Binding-site contacts:
Ligand atom C2 contacts residue ASN112 of chain 1.B at 2.4 Å.
Ligand atom O5 contacts residue ASN112 of chain 1.B at 2.4 Å (h-bond).
Ligand atom C4 contacts residue ASN112 of chain 1.B at 4.2 Å.
Ligand atom O6 contacts residue HIS62 of chain 1.B at 3.8 Å.
Ligand atom C8 contacts residue ARG109 of chain 1.B at 4.4 Å.
Ligand atom C6 contacts residue ASN81 of chain 1.B at 4.5 Å.
Ligand atom O7 contacts residue ASN112 of chain 1.B at 3.5 Å (h-bond).
Ligand atom C7 contacts residue ASN112 of chain 1.B at 3.5 Å.
Ligand atom C3 contacts residue ASN112 of chain 1.B at 3.8 Å.
Ligand atom C1 contacts residue ASN112 of chain 1.B at 1.4 Å.
Ligand atom O6 contacts residue ASN81 of chain 1.B at 3.9 Å.
Ligand atom C5 contacts residue ASN112 of chain 1.B at 3.7 Å.
Ligand atom O7 contacts residue ILE110 of chain 1.B at 4.3 Å.
Ligand atom N2 contacts residue ASN112 of chain 1.B at 2.9 Å (h-bond).

Sequence of chain 1.B:
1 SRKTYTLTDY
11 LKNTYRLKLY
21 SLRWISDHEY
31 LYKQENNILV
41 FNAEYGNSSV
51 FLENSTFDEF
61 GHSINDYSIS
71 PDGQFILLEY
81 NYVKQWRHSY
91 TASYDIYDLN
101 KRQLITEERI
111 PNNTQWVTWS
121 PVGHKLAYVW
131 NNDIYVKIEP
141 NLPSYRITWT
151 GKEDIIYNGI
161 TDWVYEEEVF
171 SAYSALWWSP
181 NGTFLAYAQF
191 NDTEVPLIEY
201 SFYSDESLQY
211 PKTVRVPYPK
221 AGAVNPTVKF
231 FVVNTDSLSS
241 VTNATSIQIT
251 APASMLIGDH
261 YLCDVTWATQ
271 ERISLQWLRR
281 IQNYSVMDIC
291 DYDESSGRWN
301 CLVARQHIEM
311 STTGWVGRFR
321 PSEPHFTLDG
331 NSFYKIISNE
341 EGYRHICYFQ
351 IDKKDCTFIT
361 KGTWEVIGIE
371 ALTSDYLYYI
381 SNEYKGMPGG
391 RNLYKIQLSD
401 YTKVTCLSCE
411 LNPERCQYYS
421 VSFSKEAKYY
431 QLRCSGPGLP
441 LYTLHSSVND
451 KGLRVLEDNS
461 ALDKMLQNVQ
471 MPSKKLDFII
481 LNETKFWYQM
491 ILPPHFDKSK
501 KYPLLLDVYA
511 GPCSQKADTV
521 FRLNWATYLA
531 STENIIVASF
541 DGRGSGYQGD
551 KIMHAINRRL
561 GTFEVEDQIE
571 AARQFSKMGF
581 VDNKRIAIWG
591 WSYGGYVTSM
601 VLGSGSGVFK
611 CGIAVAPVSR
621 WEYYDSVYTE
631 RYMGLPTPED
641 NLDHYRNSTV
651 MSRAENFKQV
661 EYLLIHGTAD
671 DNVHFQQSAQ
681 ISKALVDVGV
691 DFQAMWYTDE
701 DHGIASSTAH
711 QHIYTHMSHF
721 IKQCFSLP

A small-molecule ligand and the protein it binds are described below.
Small molecule (SMILES): CC(=O)N[C@@H]1[C@@H](O)[C@H](O)[C@@H](CO)O[C@H]1O